Binding-site contacts:
Ligand atom C9 contacts residue TYR91 of chain 1.A at 4.0 Å (hydrophobic).
Ligand atom C18 contacts residue ALA39 of chain 1.A at 3.7 Å (hydrophobic).
Ligand atom C29 contacts residue PHE23 of chain 1.A at 3.6 Å (hydrophobic).
Ligand atom N19 contacts residue ALA39 of chain 1.A at 3.5 Å.
Ligand atom C26 contacts residue PHE23 of chain 1.A at 3.6 Å (hydrophobic).
Ligand atom N20 contacts residue GLU90 of chain 1.A at 3.4 Å (salt-bridge).
Ligand atom C5 contacts residue TYR91 of chain 1.A at 3.7 Å (hydrophobic).
Ligand atom C5 contacts residue PRO93 of chain 1.A at 3.6 Å (hydrophobic).
Ligand atom N30 contacts residue PHE23 of chain 1.A at 3.9 Å.
Ligand atom N19 contacts residue TYR91 of chain 1.A at 3.9 Å.
Ligand atom C28 contacts residue LEU142 of chain 1.A at 3.8 Å (hydrophobic).
Ligand atom N20 contacts residue TYR91 of chain 1.A at 3.5 Å.
Ligand atom C34 contacts residue LYS41 of chain 1.A at 3.8 Å.
Ligand atom C10 contacts residue ALA92 of chain 1.A at 3.7 Å (hydrophobic).
Ligand atom C9 contacts residue ALA92 of chain 1.A at 3.5 Å (hydrophobic).
Ligand atom C25 contacts residue PHE23 of chain 1.A at 3.9 Å (hydrophobic).
Ligand atom C24 contacts residue PHE23 of chain 1.A at 3.6 Å (hydrophobic).
Ligand atom N20 contacts residue ALA92 of chain 1.A at 2.7 Å (h-bond).
Ligand atom N14 contacts residue TYR91 of chain 1.A at 3.6 Å.
Ligand atom N19 contacts residue LEU142 of chain 1.A at 3.8 Å.
Ligand atom N20 contacts residue LEU142 of chain 1.A at 3.9 Å.
Ligand atom C6 contacts residue PRO93 of chain 1.A at 3.3 Å (hydrophobic).
Ligand atom S23 contacts residue GLY19 of chain 1.A at 3.3 Å (h-bond).
Ligand atom C8 contacts residue GLY95 of chain 1.A at 3.8 Å.
Ligand atom C15 contacts residue LEU142 of chain 1.A at 3.8 Å (hydrophobic).
Ligand atom C27 contacts residue PHE23 of chain 1.A at 3.6 Å (hydrophobic).
Ligand atom C21 contacts residue ALA39 of chain 1.A at 3.9 Å (hydrophobic).
Ligand atom C15 contacts residue ALA92 of chain 1.A at 3.7 Å (hydrophobic).
Ligand atom C9 contacts residue GLY95 of chain 1.A at 3.6 Å.
Ligand atom S23 contacts residue GLU96 of chain 1.A at 3.9 Å.
Ligand atom C18 contacts residue LEU142 of chain 1.A at 3.5 Å (hydrophobic).
Ligand atom S23 contacts residue LEU18 of chain 1.A at 3.8 Å.
Ligand atom N19 contacts residue GLU90 of chain 1.A at 2.8 Å (salt-bridge).
Ligand atom C35 contacts residue ALA152 of chain 1.A at 2.9 Å (hydrophobic).
Ligand atom C28 contacts residue PHE23 of chain 1.A at 3.7 Å (hydrophobic).
Ligand atom N14 contacts residue ALA92 of chain 1.A at 2.9 Å (h-bond).
Ligand atom O32 contacts residue VAL26 of chain 1.A at 3.7 Å.
Ligand atom C17 contacts residue LEU142 of chain 1.A at 3.5 Å (hydrophobic).
Ligand atom C29 contacts residue GLU96 of chain 1.A at 3.9 Å.
Ligand atom N19 contacts residue ALA92 of chain 1.A at 3.7 Å.

This protein binds this small molecule.
Small molecule (SMILES): Cc1cc(Nc2cc(N3CCN(C)CC3)nc(Sc3ccc(NC(=O)C4CC4)cc3)n2)[nH]n1

Sequence of chain 1.A:
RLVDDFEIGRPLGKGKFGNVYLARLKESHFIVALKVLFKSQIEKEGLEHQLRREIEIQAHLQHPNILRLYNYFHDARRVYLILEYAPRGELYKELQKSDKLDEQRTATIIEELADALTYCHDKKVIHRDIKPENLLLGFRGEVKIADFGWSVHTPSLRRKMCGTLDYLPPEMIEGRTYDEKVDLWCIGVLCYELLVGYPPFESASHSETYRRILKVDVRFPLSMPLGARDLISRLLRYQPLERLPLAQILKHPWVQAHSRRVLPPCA